Sequence of chain 1.A:
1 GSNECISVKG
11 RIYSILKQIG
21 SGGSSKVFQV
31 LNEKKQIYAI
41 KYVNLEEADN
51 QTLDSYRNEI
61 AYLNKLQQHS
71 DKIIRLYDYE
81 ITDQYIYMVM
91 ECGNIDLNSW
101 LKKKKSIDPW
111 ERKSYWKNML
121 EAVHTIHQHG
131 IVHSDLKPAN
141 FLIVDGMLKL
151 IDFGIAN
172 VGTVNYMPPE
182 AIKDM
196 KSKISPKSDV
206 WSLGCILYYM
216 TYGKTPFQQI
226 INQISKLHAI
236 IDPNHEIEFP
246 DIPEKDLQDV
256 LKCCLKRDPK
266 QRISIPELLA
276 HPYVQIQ

A protein and the small-molecule ligand that binds it are described below.
Small molecule (SMILES): Cc1cc(-c2ccc3nc(Nc4ccc(C(=O)N5CCOCC5)cc4)nn3c2)cc(C)c1O

Binding-site contacts:
Ligand atom C5 contacts residue ALA39 of chain 1.A at 4.0 Å (hydrophobic).
Ligand atom N4 contacts residue CYS92 of chain 1.A at 3.7 Å.
Ligand atom C3 contacts residue GLY93 of chain 1.A at 3.5 Å.
Ligand atom C21 contacts residue GLY93 of chain 1.A at 3.9 Å.
Ligand atom C25 contacts residue ASN94 of chain 1.A at 3.8 Å.
Ligand atom C15 contacts residue VAL27 of chain 1.A at 3.9 Å (hydrophobic).
Ligand atom O17 contacts residue LYS41 of chain 1.A at 2.7 Å (salt-bridge).
Ligand atom O27 contacts residue ILE95 of chain 1.A at 2.8 Å.
Ligand atom C11 contacts residue MET90 of chain 1.A at 3.5 Å (hydrophobic).
Ligand atom C14 contacts residue LYS41 of chain 1.A at 3.8 Å.
Ligand atom C20 contacts residue ILE19 of chain 1.A at 4.0 Å (hydrophobic).
Ligand atom C3 contacts residue LEU142 of chain 1.A at 3.9 Å (hydrophobic).
Ligand atom C18 contacts residue LEU63 of chain 1.A at 3.9 Å (hydrophobic).
Ligand atom N4 contacts residue LEU142 of chain 1.A at 3.7 Å.
Ligand atom C24 contacts residue ASN94 of chain 1.A at 3.9 Å.
Ligand atom C3 contacts residue ILE19 of chain 1.A at 3.7 Å (hydrophobic).
Ligand atom N2 contacts residue LEU142 of chain 1.A at 3.9 Å.
Ligand atom C6 contacts residue GLU91 of chain 1.A at 3.2 Å.
Ligand atom C22 contacts residue ASP96 of chain 1.A at 3.7 Å.
Ligand atom C21 contacts residue LEU142 of chain 1.A at 3.8 Å (hydrophobic).
Ligand atom C18 contacts residue ILE151 of chain 1.A at 3.2 Å (hydrophobic).
Ligand atom C16 contacts residue LYS41 of chain 1.A at 3.6 Å.
Ligand atom C30 contacts residue ILE19 of chain 1.A at 3.3 Å (hydrophobic).
Ligand atom C20 contacts residue GLY93 of chain 1.A at 3.0 Å.
Ligand atom C12 contacts residue MET90 of chain 1.A at 3.5 Å (hydrophobic).
Ligand atom N2 contacts residue ILE19 of chain 1.A at 3.8 Å.
Ligand atom C26 contacts residue ILE95 of chain 1.A at 4.0 Å (hydrophobic).
Ligand atom C25 contacts residue GLY93 of chain 1.A at 3.4 Å.
Ligand atom C13 contacts residue LYS41 of chain 1.A at 3.6 Å.
Ligand atom O27 contacts residue ASP96 of chain 1.A at 3.7 Å.
Ligand atom N19 contacts residue GLY93 of chain 1.A at 2.5 Å (h-bond).
Ligand atom C7 contacts residue GLU91 of chain 1.A at 4.0 Å.
Ligand atom C18 contacts residue MET90 of chain 1.A at 3.6 Å (hydrophobic).
Ligand atom C5 contacts residue GLY93 of chain 1.A at 3.8 Å.
Ligand atom C6 contacts residue LEU142 of chain 1.A at 3.7 Å (hydrophobic).
Ligand atom O27 contacts residue SER99 of chain 1.A at 3.0 Å (h-bond).
Ligand atom N19 contacts residue ILE19 of chain 1.A at 3.7 Å.
Ligand atom C5 contacts residue LEU142 of chain 1.A at 3.6 Å (hydrophobic).
Ligand atom N4 contacts residue GLY93 of chain 1.A at 2.8 Å (h-bond).
Ligand atom C6 contacts residue ALA39 of chain 1.A at 3.7 Å (hydrophobic).